Binding-site contacts:
Ligand atom O7 contacts residue ASN229 of chain 1.D at 3.9 Å.
Ligand atom C4 contacts residue ASN179 of chain 1.D at 4.3 Å.
Ligand atom C2 contacts residue PRO177 of chain 1.D at 4.2 Å (hydrophobic).
Ligand atom N2 contacts residue PRO177 of chain 1.D at 3.9 Å.
Ligand atom O5 contacts residue ASN179 of chain 1.D at 2.3 Å (h-bond).
Ligand atom C7 contacts residue ASN179 of chain 1.D at 4.2 Å.
Ligand atom C5 contacts residue ASN179 of chain 1.D at 3.6 Å.
Ligand atom N2 contacts residue ASN179 of chain 1.D at 3.1 Å (h-bond).
Ligand atom C8 contacts residue PRO177 of chain 1.D at 4.1 Å (hydrophobic).
Ligand atom O7 contacts residue PRO177 of chain 1.D at 3.3 Å.
Ligand atom C1 contacts residue ASN179 of chain 1.D at 1.4 Å.
Ligand atom C7 contacts residue PRO177 of chain 1.D at 3.5 Å (hydrophobic).
Ligand atom O3 contacts residue ASN229 of chain 1.D at 3.8 Å.
Ligand atom C3 contacts residue ASN179 of chain 1.D at 3.9 Å.
Ligand atom C2 contacts residue ASN179 of chain 1.D at 2.6 Å.

A small-molecule ligand and the protein it binds are described below.
Small molecule (SMILES): CC(=O)N[C@@H]1[C@@H](O)[C@H](O)[C@@H](CO)O[C@H]1O

Sequence of chain 1.D:
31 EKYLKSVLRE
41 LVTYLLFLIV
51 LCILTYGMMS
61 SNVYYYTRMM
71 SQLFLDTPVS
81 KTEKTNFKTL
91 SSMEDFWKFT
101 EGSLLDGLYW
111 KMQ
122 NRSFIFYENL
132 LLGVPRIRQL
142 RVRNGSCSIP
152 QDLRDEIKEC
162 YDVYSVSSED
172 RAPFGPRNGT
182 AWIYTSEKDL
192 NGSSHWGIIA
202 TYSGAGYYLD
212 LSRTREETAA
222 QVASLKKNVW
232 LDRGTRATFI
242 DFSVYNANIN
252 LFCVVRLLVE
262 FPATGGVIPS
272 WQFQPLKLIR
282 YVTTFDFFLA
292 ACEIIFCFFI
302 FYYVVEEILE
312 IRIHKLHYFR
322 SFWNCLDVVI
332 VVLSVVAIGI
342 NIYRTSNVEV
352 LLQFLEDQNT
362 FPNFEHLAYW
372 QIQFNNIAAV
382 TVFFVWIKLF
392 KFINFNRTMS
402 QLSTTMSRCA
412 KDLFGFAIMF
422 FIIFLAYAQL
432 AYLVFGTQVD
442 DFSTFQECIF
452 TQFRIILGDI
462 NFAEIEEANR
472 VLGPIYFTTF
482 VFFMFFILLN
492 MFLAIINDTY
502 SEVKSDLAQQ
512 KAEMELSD